The small molecule below binds the protein below.
Small molecule (SMILES): CC(=O)N[C@@H]1[C@@H](O)[C@H](O)[C@@H](CO)O[C@H]1O

Sequence of chain 1.A:
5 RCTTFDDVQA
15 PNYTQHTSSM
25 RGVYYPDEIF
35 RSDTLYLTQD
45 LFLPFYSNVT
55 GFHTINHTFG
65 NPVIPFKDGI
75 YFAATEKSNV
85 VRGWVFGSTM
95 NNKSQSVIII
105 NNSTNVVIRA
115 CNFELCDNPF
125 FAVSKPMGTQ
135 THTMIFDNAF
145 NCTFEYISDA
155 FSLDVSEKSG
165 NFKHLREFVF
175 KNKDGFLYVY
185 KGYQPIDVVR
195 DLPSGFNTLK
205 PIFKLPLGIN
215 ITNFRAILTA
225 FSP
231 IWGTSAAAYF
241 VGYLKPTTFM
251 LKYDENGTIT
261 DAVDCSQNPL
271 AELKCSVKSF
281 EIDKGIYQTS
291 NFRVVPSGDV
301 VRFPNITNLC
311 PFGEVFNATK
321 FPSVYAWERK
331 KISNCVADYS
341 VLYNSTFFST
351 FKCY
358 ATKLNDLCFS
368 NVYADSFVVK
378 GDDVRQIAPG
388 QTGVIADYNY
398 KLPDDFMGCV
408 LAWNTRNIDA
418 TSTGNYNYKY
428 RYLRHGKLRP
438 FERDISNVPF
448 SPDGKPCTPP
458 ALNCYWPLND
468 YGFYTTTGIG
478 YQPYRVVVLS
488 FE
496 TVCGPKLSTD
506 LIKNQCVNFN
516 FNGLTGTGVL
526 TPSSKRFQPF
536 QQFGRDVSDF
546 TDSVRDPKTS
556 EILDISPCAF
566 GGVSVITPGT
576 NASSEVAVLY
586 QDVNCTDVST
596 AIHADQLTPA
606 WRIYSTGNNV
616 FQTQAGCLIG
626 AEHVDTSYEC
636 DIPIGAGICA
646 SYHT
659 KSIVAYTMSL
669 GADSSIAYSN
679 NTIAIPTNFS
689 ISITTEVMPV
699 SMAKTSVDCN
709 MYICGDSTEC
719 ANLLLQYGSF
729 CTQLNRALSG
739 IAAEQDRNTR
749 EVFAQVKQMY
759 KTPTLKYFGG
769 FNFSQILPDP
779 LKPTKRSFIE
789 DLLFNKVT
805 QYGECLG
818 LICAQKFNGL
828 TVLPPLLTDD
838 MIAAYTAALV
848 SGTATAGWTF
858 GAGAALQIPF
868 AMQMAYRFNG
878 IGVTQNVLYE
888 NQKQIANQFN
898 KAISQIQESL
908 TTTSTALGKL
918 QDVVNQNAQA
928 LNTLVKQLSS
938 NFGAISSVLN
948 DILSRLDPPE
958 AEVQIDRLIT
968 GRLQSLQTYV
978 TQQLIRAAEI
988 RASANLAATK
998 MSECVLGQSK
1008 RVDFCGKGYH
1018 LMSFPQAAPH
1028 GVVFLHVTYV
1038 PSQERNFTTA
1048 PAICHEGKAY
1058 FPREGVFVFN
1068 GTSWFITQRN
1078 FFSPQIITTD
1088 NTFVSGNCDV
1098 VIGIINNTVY

Binding-site contacts:
Ligand atom C5 contacts residue GLN19 of chain 1.A at 3.9 Å.
Ligand atom O7 contacts residue ASN52 of chain 1.A at 4.1 Å.
Ligand atom C4 contacts residue ASN52 of chain 1.A at 4.3 Å.
Ligand atom C6 contacts residue GLN19 of chain 1.A at 3.4 Å.
Ligand atom O5 contacts residue GLN19 of chain 1.A at 3.2 Å (h-bond).
Ligand atom C1 contacts residue ASN52 of chain 1.A at 1.4 Å.
Ligand atom N2 contacts residue ASN52 of chain 1.A at 2.9 Å (h-bond).
Ligand atom O6 contacts residue GLN19 of chain 1.A at 2.3 Å (h-bond).
Ligand atom C2 contacts residue ASN52 of chain 1.A at 2.5 Å.
Ligand atom O6 contacts residue ASN52 of chain 1.A at 4.1 Å.
Ligand atom O5 contacts residue ASN52 of chain 1.A at 2.4 Å (h-bond).
Ligand atom C7 contacts residue ASN52 of chain 1.A at 3.7 Å.
Ligand atom C3 contacts residue ASN52 of chain 1.A at 3.8 Å.
Ligand atom C1 contacts residue GLN19 of chain 1.A at 4.3 Å.
Ligand atom C5 contacts residue ASN52 of chain 1.A at 3.7 Å.